Binding-site contacts:
Ligand atom C2 contacts residue ASN1134 of chain 1.B at 2.4 Å.
Ligand atom C1 contacts residue ASN1134 of chain 1.B at 1.4 Å.
Ligand atom O7 contacts residue ASN1134 of chain 1.B at 4.1 Å.
Ligand atom C4 contacts residue ASN1134 of chain 1.B at 4.1 Å.
Ligand atom C5 contacts residue ASN1134 of chain 1.B at 3.5 Å.
Ligand atom C3 contacts residue ASN1134 of chain 1.B at 3.7 Å.
Ligand atom C8 contacts residue ILE1132 of chain 1.B at 4.2 Å (hydrophobic).
Ligand atom N2 contacts residue ASN1134 of chain 1.B at 2.8 Å (h-bond).
Ligand atom C6 contacts residue ASN1134 of chain 1.B at 4.2 Å.
Ligand atom C7 contacts residue ASN1134 of chain 1.B at 3.6 Å.
Ligand atom O6 contacts residue ASN1134 of chain 1.B at 3.7 Å.
Ligand atom O5 contacts residue ASN1134 of chain 1.B at 2.2 Å (h-bond).

Sequence of chain 1.B:
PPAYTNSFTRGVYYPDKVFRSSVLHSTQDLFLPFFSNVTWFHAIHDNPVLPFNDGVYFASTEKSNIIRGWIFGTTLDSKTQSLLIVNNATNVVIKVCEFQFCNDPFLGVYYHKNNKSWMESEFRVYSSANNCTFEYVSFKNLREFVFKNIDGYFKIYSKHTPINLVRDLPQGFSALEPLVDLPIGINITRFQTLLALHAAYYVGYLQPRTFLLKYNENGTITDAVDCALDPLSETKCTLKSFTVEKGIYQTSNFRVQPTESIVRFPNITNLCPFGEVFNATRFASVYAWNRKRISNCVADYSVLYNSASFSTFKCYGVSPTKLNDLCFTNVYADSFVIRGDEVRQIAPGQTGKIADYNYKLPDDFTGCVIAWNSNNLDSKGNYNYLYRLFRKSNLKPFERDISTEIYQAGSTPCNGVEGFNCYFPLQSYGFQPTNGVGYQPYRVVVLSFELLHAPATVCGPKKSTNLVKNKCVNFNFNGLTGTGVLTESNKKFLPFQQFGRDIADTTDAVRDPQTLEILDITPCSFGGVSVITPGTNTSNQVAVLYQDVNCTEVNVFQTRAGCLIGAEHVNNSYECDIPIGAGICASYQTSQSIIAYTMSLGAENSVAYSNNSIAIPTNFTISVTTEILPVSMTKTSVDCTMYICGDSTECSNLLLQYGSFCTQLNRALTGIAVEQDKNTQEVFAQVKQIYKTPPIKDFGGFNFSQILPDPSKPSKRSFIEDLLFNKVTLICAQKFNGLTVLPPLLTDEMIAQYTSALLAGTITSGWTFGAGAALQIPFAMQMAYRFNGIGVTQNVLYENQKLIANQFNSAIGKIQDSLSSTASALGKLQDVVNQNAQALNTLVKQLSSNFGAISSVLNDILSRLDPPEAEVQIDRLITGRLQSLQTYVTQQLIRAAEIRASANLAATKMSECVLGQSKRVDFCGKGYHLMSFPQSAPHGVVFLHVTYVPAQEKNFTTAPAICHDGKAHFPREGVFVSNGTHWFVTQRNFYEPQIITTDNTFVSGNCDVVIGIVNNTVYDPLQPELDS

The small molecule below binds the protein below.
Small molecule (SMILES): CC(=O)N[C@H]1[C@H](O[C@H]2[C@H](O)[C@@H](NC(C)=O)CO[C@@H]2CO)O[C@H](CO)[C@@H](O)[C@@H]1O